Sequence of chain 1.A:
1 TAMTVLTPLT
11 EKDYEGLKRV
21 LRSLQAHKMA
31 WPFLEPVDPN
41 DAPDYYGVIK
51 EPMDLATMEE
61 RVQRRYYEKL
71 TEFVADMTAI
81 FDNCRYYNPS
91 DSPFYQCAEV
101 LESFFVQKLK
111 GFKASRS

The protein below binds the small molecule below.
Small molecule (SMILES): C/C=C/C(=O)NCCCC[C@H](NC(=O)CN)C(=O)NCC=O

Binding-site contacts:
Ligand atom CY contacts residue PHE94 of chain 1.A at 4.0 Å (hydrophobic).
Ligand atom NZ contacts residue TYR87 of chain 1.A at 4.0 Å.
Ligand atom C contacts residue TYR87 of chain 1.A at 4.0 Å (hydrophobic).
Ligand atom CH contacts residue VAL37 of chain 1.A at 4.2 Å (hydrophobic).
Ligand atom CA contacts residue ASN88 of chain 1.A at 4.2 Å.
Ligand atom CD contacts residue TYR87 of chain 1.A at 3.2 Å (hydrophobic).
Ligand atom O contacts residue PRO89 of chain 1.A at 3.4 Å.
Ligand atom CY contacts residue VAL37 of chain 1.A at 4.2 Å (hydrophobic).
Ligand atom CB contacts residue ALA42 of chain 1.A at 3.6 Å (hydrophobic).
Ligand atom C contacts residue PRO89 of chain 1.A at 4.2 Å (hydrophobic).
Ligand atom OH contacts residue VAL37 of chain 1.A at 4.2 Å.
Ligand atom CA contacts residue PHE94 of chain 1.A at 4.2 Å (hydrophobic).
Ligand atom O contacts residue TYR87 of chain 1.A at 3.3 Å (h-bond).
Ligand atom CA contacts residue PHE94 of chain 1.A at 4.1 Å (hydrophobic).
Ligand atom NZ contacts residue TYR45 of chain 1.A at 4.0 Å.
Ligand atom CD contacts residue ALA42 of chain 1.A at 3.8 Å (hydrophobic).
Ligand atom O contacts residue ASP41 of chain 1.A at 3.6 Å.
Ligand atom CD contacts residue ASN88 of chain 1.A at 3.7 Å.
Ligand atom C contacts residue TYR87 of chain 1.A at 3.8 Å (hydrophobic).
Ligand atom CE contacts residue PHE94 of chain 1.A at 4.0 Å (hydrophobic).
Ligand atom CE contacts residue ASN88 of chain 1.A at 3.0 Å.
Ligand atom CX contacts residue PHE94 of chain 1.A at 3.8 Å (hydrophobic).
Ligand atom N contacts residue PHE94 of chain 1.A at 3.9 Å.
Ligand atom OH contacts residue ASN88 of chain 1.A at 4.2 Å.
Ligand atom CA contacts residue TYR87 of chain 1.A at 4.1 Å (hydrophobic).
Ligand atom N contacts residue TYR87 of chain 1.A at 3.4 Å.
Ligand atom CG contacts residue PHE94 of chain 1.A at 3.7 Å (hydrophobic).
Ligand atom NZ contacts residue ASN88 of chain 1.A at 3.3 Å (h-bond).
Ligand atom CG contacts residue ALA42 of chain 1.A at 4.0 Å (hydrophobic).
Ligand atom CB contacts residue ASP41 of chain 1.A at 3.4 Å.
Ligand atom CH3 contacts residue PHE94 of chain 1.A at 3.9 Å (hydrophobic).
Ligand atom CH contacts residue ASN88 of chain 1.A at 4.0 Å.
Ligand atom CH contacts residue PHE94 of chain 1.A at 4.2 Å (hydrophobic).
Ligand atom O contacts residue ALA42 of chain 1.A at 3.9 Å.
Ligand atom CE contacts residue TYR87 of chain 1.A at 3.6 Å (hydrophobic).
Ligand atom CA contacts residue ASN88 of chain 1.A at 4.2 Å.
Ligand atom N contacts residue PHE94 of chain 1.A at 3.4 Å.
Ligand atom O contacts residue TYR87 of chain 1.A at 3.7 Å.
Ligand atom CG contacts residue ASN88 of chain 1.A at 4.2 Å.
Ligand atom CX contacts residue PRO32 of chain 1.A at 4.2 Å (hydrophobic).